The protein below binds the small molecule below.
Small molecule (SMILES): CC(=O)N[C@H]1[C@H](O[C@H]2[C@H](O)[C@@H](NC(C)=O)CO[C@@H]2CO)O[C@H](CO)[C@@H](O)[C@@H]1O

Binding-site contacts:
Ligand atom C1 contacts residue ASN62 of chain 1.B at 1.4 Å.
Ligand atom O6 contacts residue PRO59 of chain 1.B at 3.8 Å.
Ligand atom O7 contacts residue ASN62 of chain 1.B at 4.0 Å.
Ligand atom C7 contacts residue ASN62 of chain 1.B at 4.0 Å.
Ligand atom O6 contacts residue PRO60 of chain 1.B at 3.2 Å (h-bond).
Ligand atom C5 contacts residue ASN62 of chain 1.B at 3.7 Å.
Ligand atom C8 contacts residue GLU193 of chain 1.B at 4.2 Å.
Ligand atom C6 contacts residue PRO60 of chain 1.B at 4.1 Å (hydrophobic).
Ligand atom O5 contacts residue PRO60 of chain 1.B at 3.9 Å.
Ligand atom C3 contacts residue ASN62 of chain 1.B at 3.9 Å.
Ligand atom N2 contacts residue ASN62 of chain 1.B at 3.0 Å (h-bond).
Ligand atom C2 contacts residue ASN62 of chain 1.B at 2.6 Å.
Ligand atom O5 contacts residue ASN62 of chain 1.B at 2.4 Å (h-bond).
Ligand atom C6 contacts residue PRO59 of chain 1.B at 3.8 Å (hydrophobic).
Ligand atom C4 contacts residue ASN62 of chain 1.B at 4.3 Å.

Sequence of chain 1.B:
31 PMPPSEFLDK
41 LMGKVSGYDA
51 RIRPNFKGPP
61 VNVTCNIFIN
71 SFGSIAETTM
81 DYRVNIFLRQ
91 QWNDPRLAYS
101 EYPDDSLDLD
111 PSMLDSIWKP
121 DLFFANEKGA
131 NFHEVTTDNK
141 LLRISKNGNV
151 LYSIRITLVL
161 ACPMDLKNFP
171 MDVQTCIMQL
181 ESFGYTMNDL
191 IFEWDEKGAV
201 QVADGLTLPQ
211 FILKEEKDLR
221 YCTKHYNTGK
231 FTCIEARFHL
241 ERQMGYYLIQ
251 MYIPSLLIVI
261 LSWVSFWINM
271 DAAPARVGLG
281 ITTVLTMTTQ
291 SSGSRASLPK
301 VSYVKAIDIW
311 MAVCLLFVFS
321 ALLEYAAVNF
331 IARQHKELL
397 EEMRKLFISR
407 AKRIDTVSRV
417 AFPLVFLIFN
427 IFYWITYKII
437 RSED